This protein binds this small molecule.
Small molecule (SMILES): N#CC1(CS(=O)(=O)N2Cc3ccc(Cl)cc3[C@H](C(=O)Nc3cncc4ccccc34)C2)CC1

Binding-site contacts:
Ligand atom O contacts residue MET165 of chain 1.A at 3.4 Å.
Ligand atom CL contacts residue HIS164 of chain 1.A at 3.6 Å.
Ligand atom C10 contacts residue GLU166 of chain 1.A at 3.6 Å.
Ligand atom N2 contacts residue SER144 of chain 1.A at 3.8 Å.
Ligand atom CL contacts residue ASP187 of chain 1.A at 3.4 Å.
Ligand atom N3 contacts residue GLU166 of chain 1.A at 3.4 Å (salt-bridge).
Ligand atom CL contacts residue HIS41 of chain 1.A at 3.5 Å.
Ligand atom C9 contacts residue GLU166 of chain 1.A at 3.7 Å.
Ligand atom C11 contacts residue GLU166 of chain 1.A at 3.7 Å.
Ligand atom C contacts residue HIS164 of chain 1.A at 3.9 Å.
Ligand atom N2 contacts residue HIS163 of chain 1.A at 2.8 Å (h-bond).
Ligand atom C1 contacts residue MET165 of chain 1.A at 3.7 Å (hydrophobic).
Ligand atom C18 contacts residue MET165 of chain 1.A at 3.6 Å (hydrophobic).
Ligand atom C1 contacts residue MET49 of chain 1.A at 3.6 Å (hydrophobic).
Ligand atom N3 contacts residue PRO168 of chain 1.A at 3.8 Å.
Ligand atom C18 contacts residue HIS164 of chain 1.A at 3.4 Å.
Ligand atom C20 contacts residue GLU166 of chain 1.A at 3.9 Å.
Ligand atom C23 contacts residue GLU166 of chain 1.A at 3.4 Å.
Ligand atom O contacts residue GLU166 of chain 1.A at 3.0 Å (salt-bridge).
Ligand atom C contacts residue MET165 of chain 1.A at 3.5 Å (hydrophobic).
Ligand atom C9 contacts residue CYS145 of chain 1.A at 3.8 Å (hydrophobic).
Ligand atom O2 contacts residue GLN189 of chain 1.A at 3.6 Å.
Ligand atom C10 contacts residue LEU141 of chain 1.A at 3.8 Å (hydrophobic).
Ligand atom C22 contacts residue GLU166 of chain 1.A at 3.3 Å.
Ligand atom C11 contacts residue LEU141 of chain 1.A at 3.8 Å (hydrophobic).
Ligand atom C12 contacts residue ASN142 of chain 1.A at 3.6 Å.
Ligand atom C contacts residue MET49 of chain 1.A at 3.5 Å (hydrophobic).
Ligand atom N2 contacts residue GLU166 of chain 1.A at 3.8 Å.
Ligand atom C10 contacts residue PHE140 of chain 1.A at 3.6 Å (hydrophobic).
Ligand atom N3 contacts residue LEU167 of chain 1.A at 3.8 Å.
Ligand atom C14 contacts residue ASN142 of chain 1.A at 3.7 Å.
Ligand atom C9 contacts residue HIS163 of chain 1.A at 3.5 Å.
Ligand atom C10 contacts residue HIS163 of chain 1.A at 3.9 Å.
Ligand atom C15 contacts residue ASN142 of chain 1.A at 3.8 Å.
Ligand atom C13 contacts residue ASN142 of chain 1.A at 3.7 Å.
Ligand atom C12 contacts residue LEU141 of chain 1.A at 3.7 Å (hydrophobic).
Ligand atom C12 contacts residue PHE140 of chain 1.A at 3.6 Å (hydrophobic).
Ligand atom C19 contacts residue GLU166 of chain 1.A at 3.8 Å.
Ligand atom C12 contacts residue GLU166 of chain 1.A at 3.4 Å.
Ligand atom C4 contacts residue GLN189 of chain 1.A at 3.8 Å.

Sequence of chain 1.A:
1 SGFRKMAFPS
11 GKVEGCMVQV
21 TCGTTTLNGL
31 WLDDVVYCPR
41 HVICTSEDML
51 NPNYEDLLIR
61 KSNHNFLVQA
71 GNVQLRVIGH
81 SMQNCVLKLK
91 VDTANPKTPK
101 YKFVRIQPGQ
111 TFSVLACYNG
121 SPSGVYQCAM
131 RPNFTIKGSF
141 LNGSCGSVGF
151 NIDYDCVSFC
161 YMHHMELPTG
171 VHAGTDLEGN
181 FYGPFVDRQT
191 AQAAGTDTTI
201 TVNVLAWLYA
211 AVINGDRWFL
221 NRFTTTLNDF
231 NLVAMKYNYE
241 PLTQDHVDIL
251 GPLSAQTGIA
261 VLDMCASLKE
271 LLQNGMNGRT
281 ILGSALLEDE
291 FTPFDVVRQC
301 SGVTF

Sequence of chain 1.B:
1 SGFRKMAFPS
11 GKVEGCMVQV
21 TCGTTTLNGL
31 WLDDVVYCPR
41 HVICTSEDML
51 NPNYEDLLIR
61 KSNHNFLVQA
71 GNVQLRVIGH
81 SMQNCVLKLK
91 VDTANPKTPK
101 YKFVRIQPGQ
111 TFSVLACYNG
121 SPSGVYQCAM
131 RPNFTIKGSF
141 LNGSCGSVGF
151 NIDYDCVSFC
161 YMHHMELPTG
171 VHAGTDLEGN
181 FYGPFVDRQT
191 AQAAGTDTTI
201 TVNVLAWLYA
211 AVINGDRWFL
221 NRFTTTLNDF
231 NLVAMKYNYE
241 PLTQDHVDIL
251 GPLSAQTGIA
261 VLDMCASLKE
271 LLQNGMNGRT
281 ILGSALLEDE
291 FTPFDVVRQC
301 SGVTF